A small-molecule ligand and the protein it binds are described below.
Small molecule (SMILES): CCO/N=C/c1ccc(OCC[C@@H](C)CCN2CCN(c3ccnc(C(N)=O)c3)C2=O)cc1

Binding-site contacts:
Ligand atom CAG contacts residue TRP203 of chain 4.A at 3.7 Å (hydrophobic).
Ligand atom CAH contacts residue TRP203 of chain 4.A at 3.5 Å (hydrophobic).
Ligand atom CAL contacts residue PHE155 of chain 4.A at 3.6 Å (hydrophobic).
Ligand atom CAY contacts residue THR114 of chain 4.A at 3.8 Å.
Ligand atom CAI contacts residue PHE135 of chain 4.A at 3.7 Å (hydrophobic).
Ligand atom CAA contacts residue TYR153 of chain 4.A at 3.5 Å (hydrophobic).
Ligand atom CBC contacts residue ASN228 of chain 4.A at 3.8 Å.
Ligand atom CAY contacts residue ASP112 of chain 4.A at 3.8 Å.
Ligand atom OAD contacts residue LYS274 of chain 4.A at 3.0 Å (salt-bridge).
Ligand atom CAO contacts residue PHE135 of chain 4.A at 3.8 Å (hydrophobic).
Ligand atom CAH contacts residue ASN228 of chain 4.A at 3.4 Å.
Ligand atom CAP contacts residue ILE111 of chain 4.A at 3.8 Å (hydrophobic).
Ligand atom CAG contacts residue ASN228 of chain 4.A at 3.6 Å.
Ligand atom CAS contacts residue TRP203 of chain 4.A at 3.8 Å (hydrophobic).
Ligand atom OAX contacts residue ILE111 of chain 4.A at 3.5 Å.
Ligand atom CAN contacts residue PHE155 of chain 4.A at 3.8 Å (hydrophobic).
Ligand atom CAA contacts residue PRO177 of chain 4.A at 3.5 Å (hydrophobic).
Ligand atom NAC contacts residue THR114 of chain 4.A at 3.3 Å (h-bond).
Ligand atom CAH contacts residue GLN202 of chain 4.A at 3.2 Å.
Ligand atom CAG contacts residue GLN202 of chain 4.A at 3.3 Å.
Ligand atom CAO contacts residue ILE111 of chain 4.A at 3.8 Å (hydrophobic).
Ligand atom CAL contacts residue ILE111 of chain 4.A at 3.7 Å (hydrophobic).
Ligand atom CAN contacts residue PRO177 of chain 4.A at 3.4 Å (hydrophobic).
Ligand atom CAS contacts residue TYR201 of chain 4.A at 3.5 Å (hydrophobic).
Ligand atom NBG contacts residue TRP203 of chain 4.A at 3.3 Å.
Ligand atom NAU contacts residue PHE155 of chain 4.A at 3.7 Å.
Ligand atom CAA contacts residue VAL179 of chain 4.A at 3.2 Å (hydrophobic).
Ligand atom CAJ contacts residue PHE155 of chain 4.A at 3.7 Å (hydrophobic).
Ligand atom OAD contacts residue ALA275 of chain 4.A at 3.2 Å.
Ligand atom CAT contacts residue ASN228 of chain 4.A at 3.5 Å.
Ligand atom CAK contacts residue PHE135 of chain 4.A at 3.6 Å (hydrophobic).
Ligand atom OAE contacts residue ILE113 of chain 4.A at 3.3 Å (h-bond).
Ligand atom OAX contacts residue MET195 of chain 4.A at 3.6 Å.
Ligand atom CBB contacts residue ILE111 of chain 4.A at 3.6 Å (hydrophobic).
Ligand atom CBC contacts residue TRP203 of chain 4.A at 3.6 Å (hydrophobic).
Ligand atom NAC contacts residue ASP112 of chain 4.A at 2.5 Å (salt-bridge).
Ligand atom CAT contacts residue TRP203 of chain 4.A at 3.6 Å (hydrophobic).
Ligand atom CAA contacts residue SER178 of chain 4.A at 3.5 Å.
Ligand atom OAE contacts residue ASP112 of chain 4.A at 3.6 Å.
Ligand atom CAZ contacts residue TRP203 of chain 4.A at 3.5 Å (hydrophobic).

Sequence of chain 4.A:
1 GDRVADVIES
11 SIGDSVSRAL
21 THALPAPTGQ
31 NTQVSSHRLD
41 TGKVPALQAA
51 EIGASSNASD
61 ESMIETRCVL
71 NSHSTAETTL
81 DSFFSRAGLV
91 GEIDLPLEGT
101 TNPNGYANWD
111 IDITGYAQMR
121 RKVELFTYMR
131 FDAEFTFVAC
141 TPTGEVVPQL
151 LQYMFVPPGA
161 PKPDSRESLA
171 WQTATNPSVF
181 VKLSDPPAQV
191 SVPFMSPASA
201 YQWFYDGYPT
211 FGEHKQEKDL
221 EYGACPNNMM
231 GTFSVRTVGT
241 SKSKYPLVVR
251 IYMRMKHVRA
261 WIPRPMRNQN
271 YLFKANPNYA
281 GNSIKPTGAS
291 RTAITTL

Sequence of chain 4.C:
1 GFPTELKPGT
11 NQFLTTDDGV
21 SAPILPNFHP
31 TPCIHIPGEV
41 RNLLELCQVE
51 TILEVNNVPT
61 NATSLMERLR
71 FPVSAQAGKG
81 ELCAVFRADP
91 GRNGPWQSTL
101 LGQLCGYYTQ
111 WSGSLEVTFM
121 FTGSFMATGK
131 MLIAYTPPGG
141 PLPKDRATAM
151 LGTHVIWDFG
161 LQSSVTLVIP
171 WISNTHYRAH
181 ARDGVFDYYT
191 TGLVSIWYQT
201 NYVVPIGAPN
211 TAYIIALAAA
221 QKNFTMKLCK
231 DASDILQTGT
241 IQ

Sequence of chain 5.C:
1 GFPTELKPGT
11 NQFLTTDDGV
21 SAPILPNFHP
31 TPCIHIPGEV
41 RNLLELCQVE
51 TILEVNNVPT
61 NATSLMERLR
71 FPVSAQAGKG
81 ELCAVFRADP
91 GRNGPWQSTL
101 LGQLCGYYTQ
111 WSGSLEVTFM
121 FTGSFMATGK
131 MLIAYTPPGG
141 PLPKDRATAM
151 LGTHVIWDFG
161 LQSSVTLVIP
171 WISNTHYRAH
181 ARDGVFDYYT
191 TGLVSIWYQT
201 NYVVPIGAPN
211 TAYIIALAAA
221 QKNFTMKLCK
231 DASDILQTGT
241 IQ